This protein binds this small molecule.
Small molecule (SMILES): CC(=O)N[C@H]1[C@H](O[C@H]2[C@H](O)[C@@H](NC(C)=O)CO[C@@H]2CO)O[C@H](CO)[C@@H](O[C@@H]2O[C@H](CO)[C@@H](O)[C@H](O)[C@@H]2O)[C@@H]1O

Binding-site contacts:
Ligand atom O7 contacts residue ASN336 of chain 1.A at 3.3 Å (h-bond).
Ligand atom C8 contacts residue ASN336 of chain 1.A at 4.4 Å.
Ligand atom N2 contacts residue ASN336 of chain 1.A at 2.9 Å (h-bond).
Ligand atom O5 contacts residue GLU256 of chain 1.A at 3.3 Å (salt-bridge).
Ligand atom O6 contacts residue VAL234 of chain 1.A at 3.8 Å.
Ligand atom C7 contacts residue LEU307 of chain 1.A at 4.1 Å (hydrophobic).
Ligand atom C1 contacts residue GLU256 of chain 1.A at 4.2 Å.
Ligand atom C3 contacts residue ASN336 of chain 1.A at 3.8 Å.
Ligand atom C4 contacts residue GLU256 of chain 1.A at 4.5 Å.
Ligand atom C6 contacts residue ASN336 of chain 1.A at 4.5 Å.
Ligand atom C8 contacts residue LEU307 of chain 1.A at 3.7 Å (hydrophobic).
Ligand atom O4 contacts residue ASN334 of chain 1.A at 4.4 Å.
Ligand atom O6 contacts residue GLU509 of chain 1.F at 4.1 Å.
Ligand atom C7 contacts residue ASN336 of chain 1.A at 3.3 Å.
Ligand atom C4 contacts residue ASN336 of chain 1.A at 4.3 Å.
Ligand atom C8 contacts residue MET505 of chain 1.F at 3.9 Å (hydrophobic).
Ligand atom C8 contacts residue VAL234 of chain 1.A at 3.8 Å (hydrophobic).
Ligand atom C5 contacts residue ASN336 of chain 1.A at 3.7 Å.
Ligand atom O5 contacts residue ASN336 of chain 1.A at 2.4 Å (h-bond).
Ligand atom C5 contacts residue GLU256 of chain 1.A at 3.8 Å.
Ligand atom C2 contacts residue MET505 of chain 1.F at 4.4 Å (hydrophobic).
Ligand atom N2 contacts residue MET505 of chain 1.F at 4.0 Å.
Ligand atom O6 contacts residue GLU256 of chain 1.A at 2.5 Å (salt-bridge).
Ligand atom O6 contacts residue ASN235 of chain 1.A at 3.8 Å.
Ligand atom C8 contacts residue THR258 of chain 1.A at 4.3 Å.
Ligand atom C5 contacts residue ASN334 of chain 1.A at 3.9 Å.
Ligand atom C8 contacts residue ARG504 of chain 1.F at 3.9 Å.
Ligand atom C7 contacts residue ASN334 of chain 1.A at 4.4 Å.
Ligand atom O7 contacts residue LEU307 of chain 1.A at 3.8 Å.
Ligand atom C6 contacts residue VAL234 of chain 1.A at 4.0 Å (hydrophobic).
Ligand atom C6 contacts residue ASN334 of chain 1.A at 4.2 Å.
Ligand atom C6 contacts residue GLU256 of chain 1.A at 3.3 Å.
Ligand atom C1 contacts residue ASN336 of chain 1.A at 1.4 Å.
Ligand atom O7 contacts residue ASN334 of chain 1.A at 4.0 Å.
Ligand atom C1 contacts residue MET505 of chain 1.F at 3.7 Å (hydrophobic).
Ligand atom O7 contacts residue TYR254 of chain 1.A at 4.1 Å.
Ligand atom C2 contacts residue ASN336 of chain 1.A at 2.5 Å.
Ligand atom C7 contacts residue MET505 of chain 1.F at 4.3 Å (hydrophobic).

Sequence of chain 1.A:
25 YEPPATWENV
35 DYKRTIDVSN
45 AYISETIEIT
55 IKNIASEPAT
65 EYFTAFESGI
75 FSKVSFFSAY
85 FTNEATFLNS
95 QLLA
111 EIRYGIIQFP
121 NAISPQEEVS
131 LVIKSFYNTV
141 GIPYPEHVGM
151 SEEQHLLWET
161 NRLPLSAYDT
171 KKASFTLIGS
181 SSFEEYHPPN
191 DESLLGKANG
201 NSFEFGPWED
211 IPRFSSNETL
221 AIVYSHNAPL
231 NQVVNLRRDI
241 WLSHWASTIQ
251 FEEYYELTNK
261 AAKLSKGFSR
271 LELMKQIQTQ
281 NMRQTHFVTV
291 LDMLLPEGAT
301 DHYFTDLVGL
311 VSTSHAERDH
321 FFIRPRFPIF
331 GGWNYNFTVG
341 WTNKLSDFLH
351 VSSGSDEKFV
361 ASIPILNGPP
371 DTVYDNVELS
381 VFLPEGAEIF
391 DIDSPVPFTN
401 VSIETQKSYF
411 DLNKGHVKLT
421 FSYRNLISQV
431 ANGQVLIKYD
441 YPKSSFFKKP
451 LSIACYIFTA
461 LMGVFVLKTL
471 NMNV

Sequence of chain 1.F:
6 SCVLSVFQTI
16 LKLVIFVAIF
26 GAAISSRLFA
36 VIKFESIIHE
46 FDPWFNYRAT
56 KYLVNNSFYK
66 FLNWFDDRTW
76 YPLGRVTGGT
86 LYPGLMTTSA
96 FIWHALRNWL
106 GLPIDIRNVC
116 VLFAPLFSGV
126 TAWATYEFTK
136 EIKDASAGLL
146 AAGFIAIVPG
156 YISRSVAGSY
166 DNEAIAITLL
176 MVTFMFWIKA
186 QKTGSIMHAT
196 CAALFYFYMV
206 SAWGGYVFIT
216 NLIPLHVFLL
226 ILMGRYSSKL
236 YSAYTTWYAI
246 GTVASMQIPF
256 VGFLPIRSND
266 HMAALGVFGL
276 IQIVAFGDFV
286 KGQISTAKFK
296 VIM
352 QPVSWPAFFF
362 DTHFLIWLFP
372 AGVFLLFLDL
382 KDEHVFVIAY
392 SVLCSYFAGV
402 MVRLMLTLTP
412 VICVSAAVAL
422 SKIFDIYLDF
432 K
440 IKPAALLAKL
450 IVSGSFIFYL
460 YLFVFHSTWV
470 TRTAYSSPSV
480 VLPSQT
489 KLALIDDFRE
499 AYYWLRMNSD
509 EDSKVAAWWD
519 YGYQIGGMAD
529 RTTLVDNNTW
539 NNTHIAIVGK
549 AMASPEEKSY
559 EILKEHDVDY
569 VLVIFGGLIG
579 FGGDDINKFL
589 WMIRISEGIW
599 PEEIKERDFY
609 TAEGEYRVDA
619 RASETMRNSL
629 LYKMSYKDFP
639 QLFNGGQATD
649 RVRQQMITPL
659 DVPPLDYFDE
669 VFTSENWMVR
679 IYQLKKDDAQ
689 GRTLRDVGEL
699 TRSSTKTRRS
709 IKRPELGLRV